Sequence of chain 1.D:
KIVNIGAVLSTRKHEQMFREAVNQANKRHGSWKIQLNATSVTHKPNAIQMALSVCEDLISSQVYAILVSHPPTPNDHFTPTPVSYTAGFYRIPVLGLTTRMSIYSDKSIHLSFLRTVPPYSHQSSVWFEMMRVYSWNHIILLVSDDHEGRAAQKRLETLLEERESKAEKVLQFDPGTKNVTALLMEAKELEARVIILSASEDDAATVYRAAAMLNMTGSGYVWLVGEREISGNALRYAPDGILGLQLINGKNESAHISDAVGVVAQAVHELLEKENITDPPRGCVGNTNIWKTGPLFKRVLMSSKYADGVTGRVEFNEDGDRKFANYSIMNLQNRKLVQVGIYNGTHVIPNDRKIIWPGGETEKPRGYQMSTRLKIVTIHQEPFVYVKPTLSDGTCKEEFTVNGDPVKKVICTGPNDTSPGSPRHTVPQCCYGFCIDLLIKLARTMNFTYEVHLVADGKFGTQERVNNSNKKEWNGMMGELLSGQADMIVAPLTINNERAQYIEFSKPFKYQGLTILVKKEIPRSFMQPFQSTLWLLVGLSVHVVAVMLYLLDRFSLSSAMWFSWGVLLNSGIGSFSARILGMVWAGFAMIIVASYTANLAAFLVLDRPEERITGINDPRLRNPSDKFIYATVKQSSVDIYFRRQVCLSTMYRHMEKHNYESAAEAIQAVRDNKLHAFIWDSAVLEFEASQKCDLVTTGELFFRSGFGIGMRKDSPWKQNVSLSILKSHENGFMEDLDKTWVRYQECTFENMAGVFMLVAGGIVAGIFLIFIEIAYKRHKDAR

Binding-site contacts:
Ligand atom O7 contacts residue ASN61 of chain 1.D at 3.4 Å (h-bond).
Ligand atom O6 contacts residue ARG43 of chain 1.D at 3.7 Å.
Ligand atom C5 contacts residue THR63 of chain 1.D at 3.7 Å.
Ligand atom C7 contacts residue ASN61 of chain 1.D at 3.3 Å.
Ligand atom O5 contacts residue ASN61 of chain 1.D at 2.4 Å (h-bond).
Ligand atom O5 contacts residue THR63 of chain 1.D at 3.2 Å (h-bond).
Ligand atom O5 contacts residue ALA62 of chain 1.D at 3.4 Å (h-bond).
Ligand atom C4 contacts residue ASN61 of chain 1.D at 4.2 Å.
Ligand atom O7 contacts residue SER85 of chain 1.D at 4.4 Å.
Ligand atom C1 contacts residue ASN28 of chain 1.D at 4.2 Å.
Ligand atom C5 contacts residue ASN61 of chain 1.D at 3.7 Å.
Ligand atom C1 contacts residue ALA62 of chain 1.D at 4.4 Å (hydrophobic).
Ligand atom N2 contacts residue ASN61 of chain 1.D at 2.9 Å (h-bond).
Ligand atom C7 contacts residue ASN28 of chain 1.D at 4.1 Å.
Ligand atom O6 contacts residue THR63 of chain 1.D at 3.4 Å (h-bond).
Ligand atom C6 contacts residue THR63 of chain 1.D at 3.4 Å.
Ligand atom C5 contacts residue ALA62 of chain 1.D at 4.2 Å (hydrophobic).
Ligand atom C2 contacts residue ASN28 of chain 1.D at 4.4 Å.
Ligand atom C1 contacts residue THR63 of chain 1.D at 4.3 Å.
Ligand atom O7 contacts residue ASN28 of chain 1.D at 3.2 Å (h-bond).
Ligand atom C1 contacts residue ASN61 of chain 1.D at 1.4 Å.
Ligand atom C4 contacts residue THR63 of chain 1.D at 4.0 Å.
Ligand atom C3 contacts residue ASN61 of chain 1.D at 3.8 Å.
Ligand atom C6 contacts residue ALA62 of chain 1.D at 3.7 Å (hydrophobic).
Ligand atom C6 contacts residue ARG43 of chain 1.D at 4.4 Å.
Ligand atom C2 contacts residue ASN61 of chain 1.D at 2.5 Å.
Ligand atom C8 contacts residue ASN61 of chain 1.D at 4.4 Å.
Ligand atom O6 contacts residue ALA62 of chain 1.D at 2.4 Å (h-bond).

A protein and the small-molecule ligand that binds it are described below.
Small molecule (SMILES): CC(=O)N[C@@H]1[C@@H](O)[C@H](O)[C@@H](CO)O[C@H]1O